This small molecule binds to this protein.
Small molecule (SMILES): C[C@H](C(=O)SCCNC(=O)CCNC(=O)[C@H](O)C(C)(C)COP(=O)(O)OP(=O)(O)OC[C@H]1O[C@@H](n2cnc3c(N)ncnc32)[C@H](O)[C@@H]1OP(=O)(O)O)S(=O)(=O)O

Binding-site contacts:
Ligand atom CP1 contacts residue YXS1 of chain 1.G at 0.0 Å.
Ligand atom OP3 contacts residue YXS1 of chain 1.G at 0.0 Å (h-bond).
Ligand atom C3' contacts residue YXS1 of chain 1.G at 0.0 Å.
Ligand atom C4 contacts residue YXS1 of chain 1.G at 0.0 Å.
Ligand atom CPA contacts residue YXS1 of chain 1.G at 0.0 Å.
Ligand atom CP4 contacts residue YXS1 of chain 1.G at 0.0 Å.
Ligand atom C1' contacts residue YXS1 of chain 1.G at 0.0 Å.
Ligand atom CP7 contacts residue YXS1 of chain 1.G at 0.0 Å.
Ligand atom O2' contacts residue YXS1 of chain 1.G at 0.0 Å (h-bond).
Ligand atom N1 contacts residue YXS1 of chain 1.G at 0.0 Å (h-bond).
Ligand atom C2' contacts residue YXS1 of chain 1.G at 0.0 Å.
Ligand atom P3 contacts residue YXS1 of chain 1.G at 0.0 Å.
Ligand atom O7 contacts residue YXS1 of chain 1.G at 0.0 Å (h-bond).
Ligand atom N7 contacts residue YXS1 of chain 1.G at 0.0 Å (h-bond).
Ligand atom OP1 contacts residue YXS1 of chain 1.G at 0.0 Å (h-bond).
Ligand atom P2 contacts residue YXS1 of chain 1.G at 0.0 Å.
Ligand atom CP3 contacts residue YXS1 of chain 1.G at 0.0 Å.
Ligand atom OP2 contacts residue YXS1 of chain 1.G at 0.0 Å (h-bond).
Ligand atom O21 contacts residue YXS1 of chain 1.G at 0.0 Å (h-bond).
Ligand atom CP8 contacts residue YXS1 of chain 1.G at 0.0 Å.
Ligand atom N9 contacts residue YXS1 of chain 1.G at 0.0 Å (h-bond).
Ligand atom N6 contacts residue YXS1 of chain 1.G at 0.0 Å (h-bond).
Ligand atom CP5 contacts residue YXS1 of chain 1.G at 0.0 Å.
Ligand atom O22 contacts residue YXS1 of chain 1.G at 0.0 Å (h-bond).
Ligand atom C8 contacts residue YXS1 of chain 1.G at 0.0 Å.
Ligand atom C6 contacts residue YXS1 of chain 1.G at 0.0 Å.
Ligand atom O4' contacts residue YXS1 of chain 1.G at 0.0 Å (h-bond).
Ligand atom C5 contacts residue YXS1 of chain 1.G at 0.0 Å.
Ligand atom S contacts residue YXS1 of chain 1.G at 0.0 Å (h-bond).
Ligand atom CP6 contacts residue YXS1 of chain 1.G at 0.0 Å.
Ligand atom NP1 contacts residue YXS1 of chain 1.G at 0.0 Å (h-bond).
Ligand atom O6 contacts residue YXS1 of chain 1.G at 0.0 Å (h-bond).
Ligand atom CP2 contacts residue YXS1 of chain 1.G at 0.0 Å.
Ligand atom C4' contacts residue YXS1 of chain 1.G at 0.0 Å.
Ligand atom CPB contacts residue YXS1 of chain 1.G at 0.0 Å.
Ligand atom CP9 contacts residue YXS1 of chain 1.G at 0.0 Å.
Ligand atom O3' contacts residue YXS1 of chain 1.G at 0.0 Å (h-bond).
Ligand atom N3 contacts residue YXS1 of chain 1.G at 0.0 Å (h-bond).
Ligand atom C2 contacts residue YXS1 of chain 1.G at 0.0 Å.
Ligand atom NP2 contacts residue YXS1 of chain 1.G at 0.0 Å (h-bond).

Sequence of chain 1.A:
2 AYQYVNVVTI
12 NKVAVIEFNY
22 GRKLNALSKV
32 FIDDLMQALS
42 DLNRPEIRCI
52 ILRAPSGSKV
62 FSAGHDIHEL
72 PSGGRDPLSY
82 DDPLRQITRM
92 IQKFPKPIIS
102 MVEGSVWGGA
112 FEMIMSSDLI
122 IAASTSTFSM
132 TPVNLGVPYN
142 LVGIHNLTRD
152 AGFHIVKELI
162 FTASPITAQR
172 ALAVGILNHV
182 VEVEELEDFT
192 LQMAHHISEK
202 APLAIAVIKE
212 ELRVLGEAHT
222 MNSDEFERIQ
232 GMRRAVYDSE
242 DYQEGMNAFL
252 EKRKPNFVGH